Sequence of chain 39.H:
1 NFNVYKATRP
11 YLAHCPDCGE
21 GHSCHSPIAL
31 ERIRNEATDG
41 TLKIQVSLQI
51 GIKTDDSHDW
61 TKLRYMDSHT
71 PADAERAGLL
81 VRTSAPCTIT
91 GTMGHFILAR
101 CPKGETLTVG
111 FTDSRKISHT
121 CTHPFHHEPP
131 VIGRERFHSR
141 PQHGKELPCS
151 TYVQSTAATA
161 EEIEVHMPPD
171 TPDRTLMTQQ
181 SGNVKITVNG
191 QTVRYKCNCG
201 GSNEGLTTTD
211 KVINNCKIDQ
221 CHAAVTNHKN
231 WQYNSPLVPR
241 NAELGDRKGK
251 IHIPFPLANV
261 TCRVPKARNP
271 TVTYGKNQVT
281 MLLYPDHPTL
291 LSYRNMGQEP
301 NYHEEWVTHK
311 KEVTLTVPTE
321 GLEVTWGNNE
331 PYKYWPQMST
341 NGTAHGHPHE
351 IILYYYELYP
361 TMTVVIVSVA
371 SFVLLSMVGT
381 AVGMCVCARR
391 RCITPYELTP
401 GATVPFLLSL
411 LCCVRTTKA

This protein binds this small molecule.
Small molecule (SMILES): CC(=O)N[C@@H]1[C@@H](O)[C@H](O)[C@@H](CO)O[C@H]1O

Sequence of chain 39.G:
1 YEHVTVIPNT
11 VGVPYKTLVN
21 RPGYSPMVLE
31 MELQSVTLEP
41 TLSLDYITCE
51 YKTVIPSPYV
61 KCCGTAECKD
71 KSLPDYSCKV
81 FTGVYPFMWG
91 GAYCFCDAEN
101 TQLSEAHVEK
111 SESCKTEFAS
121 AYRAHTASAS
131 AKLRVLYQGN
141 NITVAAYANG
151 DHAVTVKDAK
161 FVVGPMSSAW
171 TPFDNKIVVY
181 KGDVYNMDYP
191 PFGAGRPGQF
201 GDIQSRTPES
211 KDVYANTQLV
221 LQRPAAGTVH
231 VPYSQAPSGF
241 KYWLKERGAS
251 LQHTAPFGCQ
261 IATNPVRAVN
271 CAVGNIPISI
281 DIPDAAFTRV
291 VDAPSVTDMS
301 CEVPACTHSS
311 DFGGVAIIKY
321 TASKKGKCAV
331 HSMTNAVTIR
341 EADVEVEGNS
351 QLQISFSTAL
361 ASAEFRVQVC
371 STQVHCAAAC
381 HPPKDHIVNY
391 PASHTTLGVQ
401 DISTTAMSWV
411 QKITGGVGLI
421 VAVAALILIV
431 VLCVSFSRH

Binding-site contacts:
Ligand atom O6 contacts residue LYS115 of chain 39.G at 4.2 Å.
Ligand atom C6 contacts residue LYS115 of chain 39.G at 4.1 Å.
Ligand atom O5 contacts residue THR116 of chain 39.G at 3.9 Å.
Ligand atom C4 contacts residue ASN259 of chain 39.H at 4.2 Å.
Ligand atom C7 contacts residue ASN259 of chain 39.H at 3.1 Å.
Ligand atom O7 contacts residue LYS181 of chain 39.G at 4.2 Å.
Ligand atom O5 contacts residue ASN259 of chain 39.H at 2.3 Å (h-bond).
Ligand atom C8 contacts residue ASN259 of chain 39.H at 4.4 Å.
Ligand atom C1 contacts residue ASN259 of chain 39.H at 1.4 Å.
Ligand atom O6 contacts residue THR116 of chain 39.G at 3.3 Å.
Ligand atom C2 contacts residue ASN259 of chain 39.H at 2.4 Å.
Ligand atom C5 contacts residue THR116 of chain 39.G at 4.5 Å.
Ligand atom C6 contacts residue THR116 of chain 39.G at 3.8 Å.
Ligand atom C3 contacts residue ASN259 of chain 39.H at 3.8 Å.
Ligand atom C5 contacts residue ASN259 of chain 39.H at 3.6 Å.
Ligand atom O7 contacts residue ASN259 of chain 39.H at 2.9 Å (h-bond).
Ligand atom N2 contacts residue ASN259 of chain 39.H at 2.9 Å (h-bond).